Sequence of chain 9.I:
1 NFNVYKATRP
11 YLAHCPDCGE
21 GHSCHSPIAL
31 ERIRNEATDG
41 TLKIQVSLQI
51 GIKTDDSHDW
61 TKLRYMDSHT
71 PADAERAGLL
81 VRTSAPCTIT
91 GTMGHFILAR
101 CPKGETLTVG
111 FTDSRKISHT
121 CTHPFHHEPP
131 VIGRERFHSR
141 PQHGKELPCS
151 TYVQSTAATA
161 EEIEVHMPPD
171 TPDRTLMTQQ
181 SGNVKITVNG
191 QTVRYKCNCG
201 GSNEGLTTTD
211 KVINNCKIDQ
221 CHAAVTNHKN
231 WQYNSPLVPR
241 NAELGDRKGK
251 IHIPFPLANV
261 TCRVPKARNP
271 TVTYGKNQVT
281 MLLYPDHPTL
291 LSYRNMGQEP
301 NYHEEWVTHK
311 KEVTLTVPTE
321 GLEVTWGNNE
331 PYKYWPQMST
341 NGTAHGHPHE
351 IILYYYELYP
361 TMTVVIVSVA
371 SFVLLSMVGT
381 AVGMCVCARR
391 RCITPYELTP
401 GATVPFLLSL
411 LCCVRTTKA

Binding-site contacts:
Ligand atom C2 contacts residue ASN259 of chain 9.I at 2.4 Å.
Ligand atom C4 contacts residue LYS115 of chain 9.H at 4.5 Å.
Ligand atom O7 contacts residue LYS181 of chain 9.H at 4.1 Å.
Ligand atom C7 contacts residue ASN259 of chain 9.I at 3.1 Å.
Ligand atom C4 contacts residue ASN259 of chain 9.I at 4.1 Å.
Ligand atom O7 contacts residue ASN259 of chain 9.I at 2.8 Å (h-bond).
Ligand atom N2 contacts residue ASN259 of chain 9.I at 3.0 Å (h-bond).
Ligand atom O5 contacts residue THR116 of chain 9.H at 4.3 Å.
Ligand atom C1 contacts residue ASN259 of chain 9.I at 1.4 Å.
Ligand atom C8 contacts residue GLU198 of chain 9.B at 4.1 Å.
Ligand atom C5 contacts residue ASN259 of chain 9.I at 3.6 Å.
Ligand atom O6 contacts residue LYS115 of chain 9.H at 3.7 Å.
Ligand atom C3 contacts residue ASN259 of chain 9.I at 3.8 Å.
Ligand atom C8 contacts residue ASN259 of chain 9.I at 4.4 Å.
Ligand atom O6 contacts residue THR116 of chain 9.H at 3.5 Å.
Ligand atom O5 contacts residue ASN259 of chain 9.I at 2.3 Å (h-bond).
Ligand atom O6 contacts residue ASN259 of chain 9.I at 4.5 Å.
Ligand atom C6 contacts residue LYS115 of chain 9.H at 4.3 Å.

Sequence of chain 9.H:
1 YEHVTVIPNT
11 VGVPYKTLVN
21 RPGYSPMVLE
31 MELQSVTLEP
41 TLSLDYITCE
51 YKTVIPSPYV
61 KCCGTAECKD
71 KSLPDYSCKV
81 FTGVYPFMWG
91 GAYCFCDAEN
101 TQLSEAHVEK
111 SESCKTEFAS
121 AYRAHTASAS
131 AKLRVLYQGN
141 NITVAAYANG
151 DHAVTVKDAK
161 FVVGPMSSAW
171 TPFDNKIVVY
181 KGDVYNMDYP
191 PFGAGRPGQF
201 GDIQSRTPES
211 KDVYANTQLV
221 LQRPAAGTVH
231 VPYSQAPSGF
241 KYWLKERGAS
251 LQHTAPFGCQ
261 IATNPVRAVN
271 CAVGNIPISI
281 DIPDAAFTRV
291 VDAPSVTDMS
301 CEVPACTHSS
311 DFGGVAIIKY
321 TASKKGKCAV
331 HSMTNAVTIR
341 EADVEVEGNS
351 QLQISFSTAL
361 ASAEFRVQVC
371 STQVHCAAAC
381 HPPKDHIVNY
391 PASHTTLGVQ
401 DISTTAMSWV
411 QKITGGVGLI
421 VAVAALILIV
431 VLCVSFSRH

A protein and the small-molecule ligand that binds it are described below.
Small molecule (SMILES): CC(=O)N[C@@H]1[C@@H](O)[C@H](O)[C@@H](CO)O[C@H]1O

Sequence of chain 9.B:
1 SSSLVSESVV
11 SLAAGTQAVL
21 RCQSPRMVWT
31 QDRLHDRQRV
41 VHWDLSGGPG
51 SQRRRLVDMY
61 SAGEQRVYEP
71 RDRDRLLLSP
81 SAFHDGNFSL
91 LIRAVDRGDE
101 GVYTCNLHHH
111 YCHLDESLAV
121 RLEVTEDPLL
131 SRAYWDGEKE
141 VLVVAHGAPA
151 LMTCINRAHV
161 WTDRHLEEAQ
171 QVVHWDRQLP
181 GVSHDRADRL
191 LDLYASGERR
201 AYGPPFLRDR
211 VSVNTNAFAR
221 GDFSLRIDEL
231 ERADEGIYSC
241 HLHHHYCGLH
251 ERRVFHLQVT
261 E